Binding-site contacts:
Ligand atom C3 contacts residue LEU922 of chain 1.C at 3.7 Å (hydrophobic).
Ligand atom O7 contacts residue ASN925 of chain 1.C at 4.3 Å.
Ligand atom O3 contacts residue LEU922 of chain 1.C at 4.3 Å.
Ligand atom O5 contacts residue GLN926 of chain 1.C at 4.3 Å.
Ligand atom C1 contacts residue ASN717 of chain 1.C at 1.4 Å.
Ligand atom N2 contacts residue ASN717 of chain 1.C at 2.9 Å (h-bond).
Ligand atom O5 contacts residue ASN717 of chain 1.C at 2.4 Å (h-bond).
Ligand atom C5 contacts residue ASN717 of chain 1.C at 3.7 Å.
Ligand atom C3 contacts residue ASN717 of chain 1.C at 3.8 Å.
Ligand atom C6 contacts residue GLN926 of chain 1.C at 4.3 Å.
Ligand atom C8 contacts residue ASN717 of chain 1.C at 4.3 Å.
Ligand atom O4 contacts residue LEU922 of chain 1.C at 4.1 Å.
Ligand atom O7 contacts residue ASN717 of chain 1.C at 3.4 Å (h-bond).
Ligand atom C7 contacts residue ASN717 of chain 1.C at 3.3 Å.
Ligand atom C4 contacts residue ASN717 of chain 1.C at 4.2 Å.
Ligand atom C5 contacts residue GLN926 of chain 1.C at 4.0 Å.
Ligand atom O7 contacts residue GLN1071 of chain 1.C at 3.6 Å (h-bond).
Ligand atom C4 contacts residue LEU922 of chain 1.C at 4.4 Å (hydrophobic).
Ligand atom C2 contacts residue ASN717 of chain 1.C at 2.5 Å.

The small molecule below binds the protein below.
Small molecule (SMILES): CC(=O)N[C@H]1[C@H](O[C@H]2[C@H](O)[C@@H](NC(C)=O)CO[C@@H]2CO)O[C@H](CO)[C@@H](O)[C@@H]1O

Sequence of chain 1.C:
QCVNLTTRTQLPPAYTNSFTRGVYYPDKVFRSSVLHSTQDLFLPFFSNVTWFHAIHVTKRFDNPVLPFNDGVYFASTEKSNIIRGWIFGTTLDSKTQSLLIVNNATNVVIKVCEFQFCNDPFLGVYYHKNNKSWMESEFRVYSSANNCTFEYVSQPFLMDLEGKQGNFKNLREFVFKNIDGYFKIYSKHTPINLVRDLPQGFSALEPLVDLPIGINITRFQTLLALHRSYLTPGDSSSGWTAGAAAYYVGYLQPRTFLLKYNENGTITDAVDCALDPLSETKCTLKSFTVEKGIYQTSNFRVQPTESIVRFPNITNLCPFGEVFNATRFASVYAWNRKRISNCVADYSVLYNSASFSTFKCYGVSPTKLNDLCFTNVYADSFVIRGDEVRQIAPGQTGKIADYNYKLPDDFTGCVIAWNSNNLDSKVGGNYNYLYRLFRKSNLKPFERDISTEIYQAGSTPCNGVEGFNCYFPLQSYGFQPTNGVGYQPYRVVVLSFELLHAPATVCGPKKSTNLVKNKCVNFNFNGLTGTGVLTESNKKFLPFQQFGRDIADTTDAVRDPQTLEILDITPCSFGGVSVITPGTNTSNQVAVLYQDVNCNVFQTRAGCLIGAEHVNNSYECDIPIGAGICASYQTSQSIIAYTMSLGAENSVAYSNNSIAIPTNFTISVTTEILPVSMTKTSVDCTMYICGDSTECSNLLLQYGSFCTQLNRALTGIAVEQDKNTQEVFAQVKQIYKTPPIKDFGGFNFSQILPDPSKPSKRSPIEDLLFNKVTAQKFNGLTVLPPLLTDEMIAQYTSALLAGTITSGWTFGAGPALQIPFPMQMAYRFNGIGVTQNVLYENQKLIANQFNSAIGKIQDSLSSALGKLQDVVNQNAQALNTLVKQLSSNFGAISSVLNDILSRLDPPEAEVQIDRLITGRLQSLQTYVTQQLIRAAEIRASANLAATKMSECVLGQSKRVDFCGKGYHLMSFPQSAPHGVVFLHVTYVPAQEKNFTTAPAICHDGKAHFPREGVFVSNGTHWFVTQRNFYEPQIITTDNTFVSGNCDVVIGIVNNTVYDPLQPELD